The protein below binds the small molecule below.
Small molecule (SMILES): O=C(O)Cc1ccc(O)c(O)c1

Binding-site contacts:
Ligand atom O1 contacts residue ARG293 of chain 1.C at 2.9 Å (salt-bridge).
Ligand atom C4 contacts residue HIS248 of chain 1.C at 3.3 Å.
Ligand atom C5 contacts residue VAL250 of chain 1.C at 3.7 Å (hydrophobic).
Ligand atom O4 contacts residue HIS155 of chain 1.C at 3.1 Å (h-bond).
Ligand atom C3 contacts residue GLU267 of chain 1.C at 3.6 Å.
Ligand atom O1 contacts residue ARG243 of chain 1.C at 2.8 Å (salt-bridge).
Ligand atom C3 contacts residue FE21 of chain 1.O at 2.8 Å.
Ligand atom O2 contacts residue TRP304 of chain 1.C at 3.6 Å.
Ligand atom C1 contacts residue TRP192 of chain 1.C at 3.5 Å (hydrophobic).
Ligand atom C6 contacts residue VAL250 of chain 1.C at 3.1 Å (hydrophobic).
Ligand atom O1 contacts residue HIS248 of chain 1.C at 2.4 Å (h-bond).
Ligand atom O4 contacts residue HIS200 of chain 1.C at 3.2 Å (h-bond).
Ligand atom C3 contacts residue HIS248 of chain 1.C at 3.5 Å.
Ligand atom C8 contacts residue HIS248 of chain 1.C at 3.2 Å.
Ligand atom C5 contacts residue TRP192 of chain 1.C at 3.6 Å (hydrophobic).
Ligand atom C2 contacts residue HIS248 of chain 1.C at 3.2 Å.
Ligand atom O3 contacts residue GLU267 of chain 1.C at 3.0 Å (salt-bridge).
Ligand atom C4 contacts residue GLU267 of chain 1.C at 3.5 Å.
Ligand atom O4 contacts residue TYR269 of chain 1.C at 3.3 Å.
Ligand atom C5 contacts residue SER251 of chain 1.C at 3.5 Å.
Ligand atom O4 contacts residue FE21 of chain 1.O at 2.2 Å.
Ligand atom O4 contacts residue GLU267 of chain 1.C at 3.0 Å (salt-bridge).
Ligand atom C7 contacts residue HIS248 of chain 1.C at 3.5 Å.
Ligand atom C7 contacts residue TRP192 of chain 1.C at 3.7 Å (hydrophobic).
Ligand atom C1 contacts residue HIS248 of chain 1.C at 3.2 Å.
Ligand atom O2 contacts residue ARG293 of chain 1.C at 2.9 Å (salt-bridge).
Ligand atom O3 contacts residue PHE257 of chain 1.C at 3.3 Å.
Ligand atom O3 contacts residue FE21 of chain 1.O at 2.0 Å.
Ligand atom O3 contacts residue HIS214 of chain 1.C at 2.9 Å.
Ligand atom C6 contacts residue HIS248 of chain 1.C at 3.3 Å.
Ligand atom C6 contacts residue TRP192 of chain 1.C at 3.8 Å (hydrophobic).
Ligand atom C4 contacts residue TRP192 of chain 1.C at 3.8 Å (hydrophobic).
Ligand atom O4 contacts residue HIS248 of chain 1.C at 3.9 Å.
Ligand atom C8 contacts residue ARG293 of chain 1.C at 3.4 Å.
Ligand atom C7 contacts residue ARG293 of chain 1.C at 3.4 Å.
Ligand atom C5 contacts residue HIS248 of chain 1.C at 3.3 Å.
Ligand atom C4 contacts residue FE21 of chain 1.O at 2.8 Å.
Ligand atom C6 contacts residue SER251 of chain 1.C at 3.9 Å.
Ligand atom C8 contacts residue ARG243 of chain 1.C at 3.5 Å.
Ligand atom O2 contacts residue ARG243 of chain 1.C at 2.9 Å (salt-bridge).

Sequence of chain 1.C:
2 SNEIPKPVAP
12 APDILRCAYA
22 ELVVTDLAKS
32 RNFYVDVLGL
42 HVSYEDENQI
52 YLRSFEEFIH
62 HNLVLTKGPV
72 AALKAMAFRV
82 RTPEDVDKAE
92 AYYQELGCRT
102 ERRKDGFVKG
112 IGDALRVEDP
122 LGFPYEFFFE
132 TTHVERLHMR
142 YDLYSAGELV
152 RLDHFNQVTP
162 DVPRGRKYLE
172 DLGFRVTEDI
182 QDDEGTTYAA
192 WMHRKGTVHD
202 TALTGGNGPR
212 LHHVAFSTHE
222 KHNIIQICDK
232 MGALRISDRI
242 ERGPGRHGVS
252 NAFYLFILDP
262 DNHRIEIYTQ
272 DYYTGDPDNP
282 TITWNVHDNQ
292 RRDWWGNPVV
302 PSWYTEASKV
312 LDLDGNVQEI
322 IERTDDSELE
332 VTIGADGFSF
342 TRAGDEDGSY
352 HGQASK